Sequence of chain 1.E:
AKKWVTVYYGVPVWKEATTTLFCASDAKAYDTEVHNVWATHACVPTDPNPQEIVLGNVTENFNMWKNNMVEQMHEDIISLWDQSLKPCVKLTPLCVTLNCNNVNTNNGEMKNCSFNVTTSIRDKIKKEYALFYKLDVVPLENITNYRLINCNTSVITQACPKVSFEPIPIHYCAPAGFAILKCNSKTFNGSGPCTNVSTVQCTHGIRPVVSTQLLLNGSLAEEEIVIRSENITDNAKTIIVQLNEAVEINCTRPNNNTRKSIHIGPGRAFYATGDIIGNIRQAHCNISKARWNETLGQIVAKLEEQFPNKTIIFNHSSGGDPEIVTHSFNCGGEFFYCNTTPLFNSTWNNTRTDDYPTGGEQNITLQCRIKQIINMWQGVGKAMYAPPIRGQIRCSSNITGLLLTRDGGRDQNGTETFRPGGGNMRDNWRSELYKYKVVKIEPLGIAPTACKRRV

Binding-site contacts:
Ligand atom C7 contacts residue ASN354 of chain 1.E at 3.4 Å.
Ligand atom N2 contacts residue TYR417 of chain 1.E at 4.3 Å.
Ligand atom C8 contacts residue TYR417 of chain 1.E at 4.1 Å (hydrophobic).
Ligand atom O7 contacts residue ASN354 of chain 1.E at 3.5 Å (h-bond).
Ligand atom N2 contacts residue ASN354 of chain 1.E at 2.8 Å (h-bond).
Ligand atom C7 contacts residue THR419 of chain 1.E at 4.4 Å.
Ligand atom C8 contacts residue THR419 of chain 1.E at 3.7 Å.
Ligand atom C3 contacts residue ASN354 of chain 1.E at 3.8 Å.
Ligand atom C8 contacts residue ASN354 of chain 1.E at 4.5 Å.
Ligand atom C2 contacts residue ASN354 of chain 1.E at 2.4 Å.
Ligand atom C4 contacts residue ASN354 of chain 1.E at 4.2 Å.
Ligand atom C5 contacts residue ASN354 of chain 1.E at 3.7 Å.
Ligand atom O5 contacts residue ASN354 of chain 1.E at 2.4 Å (h-bond).
Ligand atom C1 contacts residue ASN354 of chain 1.E at 1.4 Å.
Ligand atom O3 contacts residue THR419 of chain 1.E at 3.9 Å.
Ligand atom C8 contacts residue LYS350 of chain 1.E at 3.7 Å.

A small-molecule ligand and the protein it binds are described below.
Small molecule (SMILES): CC(=O)N[C@@H]1[C@@H](O)[C@H](O)[C@@H](CO)O[C@H]1O